Sequence of chain 16.D:
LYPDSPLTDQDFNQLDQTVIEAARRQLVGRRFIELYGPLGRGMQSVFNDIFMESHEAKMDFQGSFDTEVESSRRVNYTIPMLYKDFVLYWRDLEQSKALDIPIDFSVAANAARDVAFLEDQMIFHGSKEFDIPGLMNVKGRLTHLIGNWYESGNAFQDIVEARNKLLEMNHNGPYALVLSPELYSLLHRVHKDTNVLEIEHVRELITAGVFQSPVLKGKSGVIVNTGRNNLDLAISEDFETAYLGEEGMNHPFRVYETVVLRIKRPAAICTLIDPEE

Binding-site contacts:
Ligand atom CB contacts residue ARG35 of chain 16.D at 4.1 Å.
Ligand atom CA contacts residue ARG35 of chain 16.D at 3.9 Å.
Ligand atom CD contacts residue ARG36 of chain 16.D at 4.1 Å.
Ligand atom CB contacts residue ARG29 of chain 16.D at 4.1 Å.
Ligand atom CG contacts residue LEU40 of chain 16.D at 4.4 Å (hydrophobic).
Ligand atom CD1 contacts residue LEU32 of chain 16.D at 3.8 Å (hydrophobic).
Ligand atom CA contacts residue ASP243 of chain 16.D at 4.3 Å.
Ligand atom C contacts residue ASP243 of chain 16.D at 3.9 Å.
Ligand atom O contacts residue ARG36 of chain 16.D at 3.6 Å (salt-bridge).
Ligand atom CB contacts residue ARG35 of chain 16.D at 3.5 Å.
Ligand atom N contacts residue ASP243 of chain 16.D at 3.2 Å (salt-bridge).
Ligand atom O contacts residue ARG35 of chain 16.D at 3.4 Å (salt-bridge).
Ligand atom CB contacts residue ASP243 of chain 16.D at 4.3 Å.
Ligand atom CG1 contacts residue ARG35 of chain 16.D at 4.2 Å.
Ligand atom C contacts residue ARG36 of chain 16.D at 3.2 Å.
Ligand atom OG contacts residue ILE25 of chain 16.D at 4.0 Å.
Ligand atom N contacts residue ARG35 of chain 16.D at 4.1 Å.
Ligand atom O contacts residue ASP243 of chain 16.D at 4.1 Å.
Ligand atom C contacts residue ARG35 of chain 16.D at 3.6 Å.
Ligand atom CD1 contacts residue ARG35 of chain 16.D at 4.5 Å.
Ligand atom O contacts residue ARG29 of chain 16.D at 3.8 Å.
Ligand atom CA contacts residue ASP243 of chain 16.D at 4.4 Å.
Ligand atom C contacts residue ARG35 of chain 16.D at 4.4 Å.
Ligand atom CD1 contacts residue LEU40 of chain 16.D at 3.8 Å (hydrophobic).
Ligand atom C contacts residue ASP243 of chain 16.D at 3.8 Å.
Ligand atom OG contacts residue ARG29 of chain 16.D at 4.3 Å.
Ligand atom CG2 contacts residue PRO43 of chain 16.D at 3.9 Å (hydrophobic).
Ligand atom N contacts residue ASP243 of chain 16.D at 2.8 Å (salt-bridge).
Ligand atom CG2 contacts residue ASP243 of chain 16.D at 3.3 Å.
Ligand atom N contacts residue PRO43 of chain 16.D at 4.4 Å.
Ligand atom CB contacts residue LEU40 of chain 16.D at 4.1 Å (hydrophobic).
Ligand atom NE2 contacts residue ARG36 of chain 16.D at 3.9 Å.
Ligand atom CA contacts residue PRO43 of chain 16.D at 4.4 Å (hydrophobic).
Ligand atom CB contacts residue PRO43 of chain 16.D at 3.8 Å (hydrophobic).
Ligand atom CG2 contacts residue LEU40 of chain 16.D at 4.2 Å (hydrophobic).
Ligand atom CA contacts residue ARG29 of chain 16.D at 4.0 Å.
Ligand atom CD1 contacts residue ARG29 of chain 16.D at 4.4 Å.
Ligand atom O contacts residue ARG35 of chain 16.D at 3.1 Å (salt-bridge).
Ligand atom CA contacts residue ASP243 of chain 16.D at 3.3 Å.
Ligand atom OE1 contacts residue ARG36 of chain 16.D at 3.8 Å.

A protein and the small-molecule ligand that binds it are described below.
Small molecule (SMILES): CC[C@H](C)[C@H](NC(=O)[C@H](CC(C)C)NC(=O)[C@H](CO)NC(=O)CNC(=O)[C@@H](NC(=O)[C@@H](N)[C@@H](C)O)C(C)C)C(=O)N[C@H](C=O)CCC(N)=O